This protein binds this small molecule.
Small molecule (SMILES): CC(=O)N[C@@H]1[C@@H](O)[C@H](O)[C@@H](CO)O[C@H]1O

Sequence of chain 1.C:
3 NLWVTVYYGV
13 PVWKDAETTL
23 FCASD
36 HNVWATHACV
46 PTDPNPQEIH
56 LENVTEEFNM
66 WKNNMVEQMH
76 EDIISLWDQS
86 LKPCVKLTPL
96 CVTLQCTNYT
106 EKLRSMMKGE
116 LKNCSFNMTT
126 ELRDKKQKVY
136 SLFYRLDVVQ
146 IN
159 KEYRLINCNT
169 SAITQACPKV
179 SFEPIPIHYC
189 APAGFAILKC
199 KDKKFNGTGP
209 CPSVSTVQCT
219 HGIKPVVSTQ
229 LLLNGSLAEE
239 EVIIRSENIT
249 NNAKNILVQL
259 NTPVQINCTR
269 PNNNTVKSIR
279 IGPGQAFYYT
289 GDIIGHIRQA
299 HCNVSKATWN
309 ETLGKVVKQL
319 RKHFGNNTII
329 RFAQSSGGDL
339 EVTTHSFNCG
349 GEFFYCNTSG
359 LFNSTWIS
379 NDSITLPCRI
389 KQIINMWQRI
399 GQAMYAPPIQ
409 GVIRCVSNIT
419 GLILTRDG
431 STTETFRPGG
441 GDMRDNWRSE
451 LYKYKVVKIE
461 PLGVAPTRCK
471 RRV

Binding-site contacts:
Ligand atom C3 contacts residue ASN122 of chain 1.C at 3.8 Å.
Ligand atom C5 contacts residue ASN122 of chain 1.C at 3.6 Å.
Ligand atom C8 contacts residue GLN100 of chain 1.C at 3.5 Å.
Ligand atom C4 contacts residue ASN122 of chain 1.C at 4.2 Å.
Ligand atom C2 contacts residue ASN122 of chain 1.C at 2.5 Å.
Ligand atom C8 contacts residue SER120 of chain 1.C at 3.4 Å.
Ligand atom C7 contacts residue GLN100 of chain 1.C at 4.2 Å.
Ligand atom C8 contacts residue PHE121 of chain 1.C at 3.9 Å (hydrophobic).
Ligand atom O7 contacts residue GLN100 of chain 1.C at 4.1 Å.
Ligand atom N2 contacts residue ASN122 of chain 1.C at 3.0 Å (h-bond).
Ligand atom O5 contacts residue ASN122 of chain 1.C at 2.3 Å (h-bond).
Ligand atom C7 contacts residue ASN122 of chain 1.C at 3.8 Å.
Ligand atom O7 contacts residue ASN122 of chain 1.C at 4.1 Å.
Ligand atom C1 contacts residue ASN122 of chain 1.C at 1.4 Å.